Sequence of chain 1.C:
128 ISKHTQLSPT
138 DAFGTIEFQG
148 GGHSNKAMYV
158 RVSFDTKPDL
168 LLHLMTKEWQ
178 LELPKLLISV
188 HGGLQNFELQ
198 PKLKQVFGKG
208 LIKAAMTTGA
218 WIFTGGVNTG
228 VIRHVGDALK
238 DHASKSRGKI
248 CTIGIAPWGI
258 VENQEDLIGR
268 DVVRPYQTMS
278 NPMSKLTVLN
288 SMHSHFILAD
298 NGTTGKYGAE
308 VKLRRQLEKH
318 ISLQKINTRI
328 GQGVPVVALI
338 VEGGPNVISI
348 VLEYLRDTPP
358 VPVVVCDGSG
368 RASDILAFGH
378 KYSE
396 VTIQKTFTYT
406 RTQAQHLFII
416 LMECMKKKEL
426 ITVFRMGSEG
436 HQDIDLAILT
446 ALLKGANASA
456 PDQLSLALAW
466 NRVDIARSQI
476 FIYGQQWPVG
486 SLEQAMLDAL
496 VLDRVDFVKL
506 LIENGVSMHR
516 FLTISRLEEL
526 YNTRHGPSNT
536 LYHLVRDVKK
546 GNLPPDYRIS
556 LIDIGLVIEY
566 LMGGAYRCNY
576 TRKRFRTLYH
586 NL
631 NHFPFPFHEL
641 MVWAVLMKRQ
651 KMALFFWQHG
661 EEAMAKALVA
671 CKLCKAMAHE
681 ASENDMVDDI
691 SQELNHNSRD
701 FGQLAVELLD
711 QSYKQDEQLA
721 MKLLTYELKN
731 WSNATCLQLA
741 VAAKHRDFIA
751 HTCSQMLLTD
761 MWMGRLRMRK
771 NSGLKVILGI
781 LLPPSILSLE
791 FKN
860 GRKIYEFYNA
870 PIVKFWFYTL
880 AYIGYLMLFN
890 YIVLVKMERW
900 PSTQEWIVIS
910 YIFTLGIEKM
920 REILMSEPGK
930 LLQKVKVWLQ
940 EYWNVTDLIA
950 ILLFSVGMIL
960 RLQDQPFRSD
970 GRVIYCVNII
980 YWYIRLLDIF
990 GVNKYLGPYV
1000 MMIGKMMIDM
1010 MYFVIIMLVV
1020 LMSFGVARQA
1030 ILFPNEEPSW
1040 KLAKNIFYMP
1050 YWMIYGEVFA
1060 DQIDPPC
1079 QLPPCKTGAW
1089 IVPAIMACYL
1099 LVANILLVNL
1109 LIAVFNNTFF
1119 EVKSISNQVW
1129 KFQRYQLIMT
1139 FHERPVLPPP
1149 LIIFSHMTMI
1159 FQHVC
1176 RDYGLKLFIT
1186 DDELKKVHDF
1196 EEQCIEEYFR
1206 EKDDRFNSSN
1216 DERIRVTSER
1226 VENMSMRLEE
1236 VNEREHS

This protein binds this small molecule.
Small molecule (SMILES): CCCCCCCC(=O)OC[C@H](COP(=O)(O)O[C@@H]1[C@H](O)[C@H](O)[C@@H](OP(=O)(O)O)[C@H](OP(=O)(O)O)[C@H]1O)OC(=O)CCCCCCC

Binding-site contacts:
Ligand atom C3B contacts residue TRP875 of chain 1.C at 4.1 Å (hydrophobic).
Ligand atom O3C contacts residue ASN992 of chain 1.C at 3.9 Å.
Ligand atom C2B contacts residue PHE989 of chain 1.C at 4.2 Å (hydrophobic).
Ligand atom C7B contacts residue ILE882 of chain 1.C at 4.4 Å (hydrophobic).
Ligand atom C3C contacts residue TRP875 of chain 1.C at 3.8 Å (hydrophobic).
Ligand atom O43 contacts residue LYS993 of chain 1.C at 3.4 Å (salt-bridge).
Ligand atom O51 contacts residue ARG769 of chain 1.C at 4.4 Å.
Ligand atom C5 contacts residue LYS993 of chain 1.C at 3.4 Å.
Ligand atom O3 contacts residue ASN771 of chain 1.C at 3.8 Å.
Ligand atom C2 contacts residue SER772 of chain 1.C at 4.3 Å.
Ligand atom O1B contacts residue PHE989 of chain 1.C at 4.2 Å.
Ligand atom P4 contacts residue LYS993 of chain 1.C at 4.0 Å.
Ligand atom O11 contacts residue VAL991 of chain 1.C at 3.9 Å.
Ligand atom O1A contacts residue ASN992 of chain 1.C at 3.9 Å.
Ligand atom O3 contacts residue SER772 of chain 1.C at 3.5 Å (h-bond).
Ligand atom O12 contacts residue LYS993 of chain 1.C at 4.2 Å.
Ligand atom C7B contacts residue PHE989 of chain 1.C at 3.8 Å (hydrophobic).
Ligand atom C5B contacts residue PHE989 of chain 1.C at 3.7 Å (hydrophobic).
Ligand atom C2B contacts residue ILE988 of chain 1.C at 3.8 Å (hydrophobic).
Ligand atom C7A contacts residue TRP875 of chain 1.C at 4.3 Å (hydrophobic).
Ligand atom O2 contacts residue SER772 of chain 1.C at 3.6 Å.
Ligand atom C6B contacts residue PHE989 of chain 1.C at 4.4 Å (hydrophobic).
Ligand atom O5 contacts residue LYS993 of chain 1.C at 3.7 Å.
Ligand atom O41 contacts residue LYS993 of chain 1.C at 3.4 Å (salt-bridge).
Ligand atom C5A contacts residue TRP875 of chain 1.C at 3.7 Å (hydrophobic).
Ligand atom C6B contacts residue ILE882 of chain 1.C at 4.0 Å (hydrophobic).
Ligand atom C5B contacts residue ILE988 of chain 1.C at 4.0 Å (hydrophobic).
Ligand atom O2C contacts residue ASN992 of chain 1.C at 3.4 Å (h-bond).
Ligand atom C5B contacts residue THR878 of chain 1.C at 4.4 Å.
Ligand atom C6 contacts residue LYS993 of chain 1.C at 3.9 Å.
Ligand atom C1C contacts residue TRP875 of chain 1.C at 4.2 Å (hydrophobic).
Ligand atom C4B contacts residue PHE989 of chain 1.C at 3.6 Å (hydrophobic).
Ligand atom C2C contacts residue TRP875 of chain 1.C at 3.8 Å (hydrophobic).
Ligand atom O3 contacts residue LYS770 of chain 1.C at 4.0 Å.
Ligand atom C6A contacts residue TRP875 of chain 1.C at 4.4 Å (hydrophobic).
Ligand atom C1A contacts residue ASN992 of chain 1.C at 3.7 Å.
Ligand atom O6 contacts residue LYS993 of chain 1.C at 3.4 Å (salt-bridge).
Ligand atom C8A contacts residue ILE777 of chain 1.C at 4.4 Å (hydrophobic).
Ligand atom C1C contacts residue VAL991 of chain 1.C at 3.7 Å (hydrophobic).
Ligand atom O12 contacts residue ASN992 of chain 1.C at 4.2 Å.